Binding-site contacts:
Ligand atom C11 contacts residue GLY13 of chain 1.A at 4.3 Å.
Ligand atom C2 contacts residue TYR109 of chain 1.A at 4.2 Å (hydrophobic).
Ligand atom C10 contacts residue TYR8 of chain 1.A at 3.2 Å (hydrophobic).
Ligand atom C9 contacts residue ARG14 of chain 1.A at 4.4 Å.
Ligand atom O contacts residue ILE105 of chain 1.A at 4.0 Å.
Ligand atom CL1 contacts residue TYR109 of chain 1.A at 3.6 Å.
Ligand atom C6 contacts residue ILE105 of chain 1.A at 3.7 Å (hydrophobic).
Ligand atom C4 contacts residue ILE105 of chain 1.A at 3.6 Å (hydrophobic).
Ligand atom OXT contacts residue THR110 of chain 1.A at 3.3 Å.
Ligand atom C5 contacts residue ILE105 of chain 1.A at 3.3 Å (hydrophobic).
Ligand atom C12 contacts residue THR110 of chain 1.A at 3.9 Å.
Ligand atom CL2 contacts residue TYR109 of chain 1.A at 3.5 Å.
Ligand atom C13 contacts residue THR110 of chain 1.A at 3.5 Å.
Ligand atom C8 contacts residue ILE105 of chain 1.A at 4.4 Å (hydrophobic).
Ligand atom O contacts residue SER106 of chain 1.A at 4.3 Å.
Ligand atom C7 contacts residue ILE105 of chain 1.A at 3.9 Å (hydrophobic).
Ligand atom C11 contacts residue TYR8 of chain 1.A at 3.8 Å (hydrophobic).
Ligand atom C10 contacts residue PRO54 of chain 1.A at 4.2 Å (hydrophobic).
Ligand atom C7 contacts residue ARG14 of chain 1.A at 3.7 Å.
Ligand atom C11 contacts residue ILE105 of chain 1.A at 4.0 Å (hydrophobic).
Ligand atom O1 contacts residue ARG14 of chain 1.A at 2.7 Å (salt-bridge).
Ligand atom C8 contacts residue ARG14 of chain 1.A at 3.9 Å.
Ligand atom C8 contacts residue TYR8 of chain 1.A at 4.0 Å (hydrophobic).
Ligand atom C1 contacts residue ILE105 of chain 1.A at 4.3 Å (hydrophobic).
Ligand atom C10 contacts residue LEU53 of chain 1.A at 3.3 Å (hydrophobic).
Ligand atom O1 contacts residue ILE105 of chain 1.A at 3.2 Å.
Ligand atom C3 contacts residue TYR109 of chain 1.A at 4.1 Å (hydrophobic).
Ligand atom C10 contacts residue ARG14 of chain 1.A at 3.5 Å.
Ligand atom C3 contacts residue ILE105 of chain 1.A at 4.3 Å (hydrophobic).
Ligand atom O contacts residue THR110 of chain 1.A at 4.1 Å.
Ligand atom C12 contacts residue TYR109 of chain 1.A at 4.0 Å (hydrophobic).
Ligand atom C9 contacts residue TYR8 of chain 1.A at 3.2 Å (hydrophobic).
Ligand atom C11 contacts residue ARG14 of chain 1.A at 3.8 Å.

A small-molecule ligand and the protein it binds are described below.
Small molecule (SMILES): C=C(CC)C(=O)c1ccc(OCC(=O)O)c(Cl)c1Cl

Sequence of chain 1.A:
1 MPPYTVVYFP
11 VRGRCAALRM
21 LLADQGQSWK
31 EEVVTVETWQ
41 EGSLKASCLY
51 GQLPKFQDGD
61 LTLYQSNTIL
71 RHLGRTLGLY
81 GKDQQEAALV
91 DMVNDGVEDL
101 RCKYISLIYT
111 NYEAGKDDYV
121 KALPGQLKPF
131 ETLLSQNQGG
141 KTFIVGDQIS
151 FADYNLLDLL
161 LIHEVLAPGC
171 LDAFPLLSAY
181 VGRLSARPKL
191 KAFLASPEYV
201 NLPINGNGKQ